This small molecule binds to this protein.
Small molecule (SMILES): CC(=O)N[C@@H]1[C@@H](O)[C@H](O)[C@@H](CO)O[C@H]1O

Sequence of chain 1.C:
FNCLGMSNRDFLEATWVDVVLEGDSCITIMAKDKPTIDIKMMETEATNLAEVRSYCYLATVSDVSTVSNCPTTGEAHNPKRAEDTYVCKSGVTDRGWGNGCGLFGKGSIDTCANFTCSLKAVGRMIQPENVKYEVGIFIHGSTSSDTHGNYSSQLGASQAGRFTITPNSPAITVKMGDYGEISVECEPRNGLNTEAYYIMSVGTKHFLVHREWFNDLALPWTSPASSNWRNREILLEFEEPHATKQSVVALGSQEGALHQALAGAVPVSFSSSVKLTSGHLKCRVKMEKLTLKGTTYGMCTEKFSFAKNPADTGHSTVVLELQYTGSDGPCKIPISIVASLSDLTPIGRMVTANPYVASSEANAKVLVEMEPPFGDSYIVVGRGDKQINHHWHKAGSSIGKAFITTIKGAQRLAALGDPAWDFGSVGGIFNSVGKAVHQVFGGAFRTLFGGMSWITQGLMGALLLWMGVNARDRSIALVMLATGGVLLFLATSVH

Binding-site contacts:
Ligand atom O5 contacts residue ASN154 of chain 1.C at 2.3 Å (h-bond).
Ligand atom C6 contacts residue SER157 of chain 1.C at 4.1 Å.
Ligand atom C1 contacts residue SER156 of chain 1.C at 4.1 Å.
Ligand atom C4 contacts residue ASN154 of chain 1.C at 4.2 Å.
Ligand atom C3 contacts residue ASN154 of chain 1.C at 3.9 Å.
Ligand atom C5 contacts residue SER157 of chain 1.C at 4.3 Å.
Ligand atom C1 contacts residue ASN154 of chain 1.C at 1.4 Å.
Ligand atom O7 contacts residue ASN154 of chain 1.C at 3.8 Å.
Ligand atom O5 contacts residue SER156 of chain 1.C at 4.3 Å.
Ligand atom O6 contacts residue SER157 of chain 1.C at 4.4 Å.
Ligand atom N2 contacts residue ASN154 of chain 1.C at 3.1 Å (h-bond).
Ligand atom O5 contacts residue SER157 of chain 1.C at 3.5 Å (h-bond).
Ligand atom C7 contacts residue ASN154 of chain 1.C at 3.4 Å.
Ligand atom C1 contacts residue SER157 of chain 1.C at 4.2 Å.
Ligand atom C5 contacts residue ASN154 of chain 1.C at 3.6 Å.
Ligand atom C2 contacts residue ASN154 of chain 1.C at 2.5 Å.
Ligand atom C8 contacts residue ASN154 of chain 1.C at 3.8 Å.
Ligand atom C5 contacts residue SER156 of chain 1.C at 4.4 Å.